Sequence of chain 1.A:
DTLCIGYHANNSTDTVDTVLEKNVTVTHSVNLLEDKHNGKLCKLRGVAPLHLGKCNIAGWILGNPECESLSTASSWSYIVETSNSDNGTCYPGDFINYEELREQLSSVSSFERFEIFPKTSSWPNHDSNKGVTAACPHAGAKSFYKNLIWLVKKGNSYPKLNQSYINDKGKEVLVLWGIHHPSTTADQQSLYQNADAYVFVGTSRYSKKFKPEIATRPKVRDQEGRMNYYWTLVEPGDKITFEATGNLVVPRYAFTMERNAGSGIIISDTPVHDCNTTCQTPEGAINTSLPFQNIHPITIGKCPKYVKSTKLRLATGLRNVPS

Binding-site contacts:
Ligand atom N2 contacts residue ASN277 of chain 1.A at 2.9 Å (h-bond).
Ligand atom C2 contacts residue ASN277 of chain 1.A at 2.5 Å.
Ligand atom C4 contacts residue ASN277 of chain 1.A at 4.2 Å.
Ligand atom C7 contacts residue GLY47 of chain 1.A at 4.5 Å.
Ligand atom C3 contacts residue ASN277 of chain 1.A at 3.8 Å.
Ligand atom C7 contacts residue ASN277 of chain 1.A at 3.9 Å.
Ligand atom C1 contacts residue ASN277 of chain 1.A at 1.4 Å.
Ligand atom O5 contacts residue ASN277 of chain 1.A at 2.4 Å (h-bond).
Ligand atom O5 contacts residue CYS276 of chain 1.A at 4.3 Å.
Ligand atom O7 contacts residue ASN277 of chain 1.A at 4.2 Å.
Ligand atom O7 contacts residue GLY47 of chain 1.A at 3.6 Å.
Ligand atom C5 contacts residue ASN277 of chain 1.A at 3.7 Å.
Ligand atom O6 contacts residue ASP275 of chain 1.A at 4.5 Å.

A small-molecule ligand and the protein it binds are described below.
Small molecule (SMILES): CC(=O)N[C@@H]1[C@@H](O)[C@H](O)[C@@H](CO)O[C@H]1O